Binding-site contacts:
Ligand atom O1 contacts residue HIS96 of chain 1.A at 3.0 Å (h-bond).
Ligand atom S1 contacts residue THR198 of chain 1.A at 3.7 Å.
Ligand atom O1 contacts residue THR199 of chain 1.A at 3.5 Å.
Ligand atom N1 contacts residue HIS94 of chain 1.A at 3.3 Å (h-bond).
Ligand atom C6 contacts residue VAL121 of chain 1.A at 4.2 Å (hydrophobic).
Ligand atom S1 contacts residue ZN1 of chain 1.B at 2.4 Å.
Ligand atom F3 contacts residue VAL142 of chain 1.A at 3.8 Å.
Ligand atom F2 contacts residue VAL121 of chain 1.A at 3.1 Å.
Ligand atom F1 contacts residue LEU140 of chain 1.A at 3.4 Å.
Ligand atom F1 contacts residue VAL121 of chain 1.A at 3.7 Å.
Ligand atom O1 contacts residue HIS119 of chain 1.A at 4.4 Å.
Ligand atom N1 contacts residue ZN1 of chain 1.B at 3.0 Å.
Ligand atom C6 contacts residue LEU197 of chain 1.A at 3.9 Å (hydrophobic).
Ligand atom N1 contacts residue THR199 of chain 1.A at 3.7 Å.
Ligand atom C3 contacts residue LEU197 of chain 1.A at 4.0 Å (hydrophobic).
Ligand atom S1 contacts residue TRP208 of chain 1.A at 4.0 Å.
Ligand atom O1 contacts residue ZN1 of chain 1.B at 2.2 Å.
Ligand atom C5 contacts residue THR199 of chain 1.A at 3.1 Å.
Ligand atom S1 contacts residue HIS96 of chain 1.A at 4.2 Å.
Ligand atom N1 contacts residue HIS96 of chain 1.A at 4.3 Å.
Ligand atom C4 contacts residue THR199 of chain 1.A at 3.5 Å.
Ligand atom C6 contacts residue VAL142 of chain 1.A at 4.0 Å (hydrophobic).
Ligand atom C1 contacts residue ZN1 of chain 1.B at 3.0 Å.
Ligand atom F1 contacts residue LEU197 of chain 1.A at 3.4 Å.
Ligand atom C1 contacts residue HIS94 of chain 1.A at 3.5 Å.
Ligand atom F3 contacts residue LEU197 of chain 1.A at 3.4 Å.
Ligand atom C2 contacts residue HIS94 of chain 1.A at 4.1 Å.
Ligand atom C4 contacts residue LEU197 of chain 1.A at 4.4 Å (hydrophobic).
Ligand atom S1 contacts residue HIS119 of chain 1.A at 3.3 Å (h-bond).
Ligand atom F3 contacts residue VAL206 of chain 1.A at 3.8 Å.
Ligand atom F3 contacts residue SER196 of chain 1.A at 4.3 Å.
Ligand atom F2 contacts residue HIS94 of chain 1.A at 4.2 Å.
Ligand atom F2 contacts residue VAL142 of chain 1.A at 3.3 Å.
Ligand atom C1 contacts residue THR198 of chain 1.A at 4.4 Å.
Ligand atom S1 contacts residue HIS94 of chain 1.A at 3.6 Å.
Ligand atom O1 contacts residue THR198 of chain 1.A at 3.5 Å (h-bond).
Ligand atom C5 contacts residue HIS94 of chain 1.A at 4.1 Å.
Ligand atom C5 contacts residue ZN1 of chain 1.B at 4.2 Å.
Ligand atom N1 contacts residue THR198 of chain 1.A at 4.2 Å.
Ligand atom O1 contacts residue HIS94 of chain 1.A at 3.0 Å (h-bond).

The protein below binds the small molecule below.
Small molecule (SMILES): On1cccc(C(F)(F)F)c1=S

Sequence of chain 1.A:
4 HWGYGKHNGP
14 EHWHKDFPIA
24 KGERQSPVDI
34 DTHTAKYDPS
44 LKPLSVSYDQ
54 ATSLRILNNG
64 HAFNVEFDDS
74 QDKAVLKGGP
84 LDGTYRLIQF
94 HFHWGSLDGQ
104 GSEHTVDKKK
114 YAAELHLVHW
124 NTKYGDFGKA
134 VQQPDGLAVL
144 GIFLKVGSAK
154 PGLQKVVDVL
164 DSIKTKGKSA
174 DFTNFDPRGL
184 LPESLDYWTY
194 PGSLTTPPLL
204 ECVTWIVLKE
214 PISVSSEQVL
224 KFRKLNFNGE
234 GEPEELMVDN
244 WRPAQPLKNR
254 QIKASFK